This protein binds this small molecule.
Small molecule (SMILES): CC(=O)N[C@H]1[C@H](O[C@H]2[C@H](O)[C@@H](NC(C)=O)CO[C@@H]2CO)O[C@H](CO)[C@@H](O)[C@@H]1O

Binding-site contacts:
Ligand atom O6 contacts residue NAG1 of chain 1.S at 3.6 Å.
Ligand atom C8 contacts residue THR365 of chain 1.D at 4.4 Å.
Ligand atom C4 contacts residue NAG2 of chain 1.R at 4.4 Å.
Ligand atom C8 contacts residue ASN356 of chain 1.D at 4.2 Å.
Ligand atom C4 contacts residue NAG1 of chain 1.R at 4.3 Å.
Ligand atom O4 contacts residue NAG2 of chain 1.R at 3.6 Å.
Ligand atom C7 contacts residue NAG1 of chain 1.R at 3.2 Å.
Ligand atom O7 contacts residue SER381 of chain 1.D at 2.8 Å (h-bond).
Ligand atom C8 contacts residue SER357 of chain 1.D at 3.4 Å.
Ligand atom C4 contacts residue ASN356 of chain 1.D at 4.2 Å.
Ligand atom O5 contacts residue ASN356 of chain 1.D at 2.4 Å (h-bond).
Ligand atom O6 contacts residue NAG2 of chain 1.R at 3.1 Å (h-bond).
Ligand atom N2 contacts residue NAG2 of chain 1.R at 3.8 Å.
Ligand atom N2 contacts residue SER357 of chain 1.D at 4.0 Å.
Ligand atom C6 contacts residue NAG1 of chain 1.S at 4.0 Å.
Ligand atom C1 contacts residue NAG1 of chain 1.R at 4.3 Å.
Ligand atom O7 contacts residue NAG1 of chain 1.R at 2.8 Å (h-bond).
Ligand atom C2 contacts residue ASN356 of chain 1.D at 2.5 Å.
Ligand atom O5 contacts residue SER381 of chain 1.D at 4.1 Å.
Ligand atom C1 contacts residue ASN356 of chain 1.D at 1.4 Å.
Ligand atom N2 contacts residue NAG1 of chain 1.R at 3.8 Å.
Ligand atom C8 contacts residue NAG1 of chain 1.R at 4.0 Å.
Ligand atom C7 contacts residue SER357 of chain 1.D at 3.8 Å.
Ligand atom C7 contacts residue SER381 of chain 1.D at 3.9 Å.
Ligand atom O7 contacts residue ASN356 of chain 1.D at 2.8 Å (h-bond).
Ligand atom N2 contacts residue ASN356 of chain 1.D at 2.9 Å (h-bond).
Ligand atom O3 contacts residue NAG1 of chain 1.R at 4.3 Å.
Ligand atom C5 contacts residue ASN356 of chain 1.D at 3.7 Å.
Ligand atom C2 contacts residue NAG1 of chain 1.R at 4.0 Å.
Ligand atom C3 contacts residue NAG2 of chain 1.R at 4.4 Å.
Ligand atom O5 contacts residue NAG1 of chain 1.S at 4.2 Å.
Ligand atom C5 contacts residue NAG2 of chain 1.R at 3.8 Å.
Ligand atom C8 contacts residue NAG2 of chain 1.R at 4.3 Å.
Ligand atom C6 contacts residue NAG2 of chain 1.R at 3.5 Å.
Ligand atom C2 contacts residue SER381 of chain 1.D at 4.1 Å.
Ligand atom C3 contacts residue ASN356 of chain 1.D at 3.8 Å.
Ligand atom C7 contacts residue ASN356 of chain 1.D at 3.0 Å.
Ligand atom O6 contacts residue NAG1 of chain 1.R at 4.2 Å.
Ligand atom O7 contacts residue ASN379 of chain 1.D at 3.9 Å.
Ligand atom C1 contacts residue SER381 of chain 1.D at 3.8 Å.

Sequence of chain 1.D:
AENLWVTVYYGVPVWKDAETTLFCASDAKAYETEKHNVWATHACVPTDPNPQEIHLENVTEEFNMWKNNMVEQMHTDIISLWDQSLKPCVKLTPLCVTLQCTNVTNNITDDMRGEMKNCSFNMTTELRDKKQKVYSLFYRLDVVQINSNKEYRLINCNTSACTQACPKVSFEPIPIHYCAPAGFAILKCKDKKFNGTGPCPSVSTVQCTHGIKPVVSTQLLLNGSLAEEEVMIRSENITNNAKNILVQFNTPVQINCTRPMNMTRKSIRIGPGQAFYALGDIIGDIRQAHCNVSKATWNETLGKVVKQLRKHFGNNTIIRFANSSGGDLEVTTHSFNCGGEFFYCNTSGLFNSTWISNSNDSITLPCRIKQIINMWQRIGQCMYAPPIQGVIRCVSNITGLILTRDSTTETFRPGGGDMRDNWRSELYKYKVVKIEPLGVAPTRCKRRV